Binding-site contacts:
Ligand atom C8 contacts residue VAL1113 of chain 1.A at 3.5 Å (hydrophobic).
Ligand atom C8 contacts residue ILE1112 of chain 1.A at 3.3 Å (hydrophobic).
Ligand atom C8 contacts residue ASN1114 of chain 1.A at 3.7 Å.
Ligand atom C2 contacts residue ASN1114 of chain 1.A at 2.5 Å.
Ligand atom O5 contacts residue ASN1114 of chain 1.A at 2.4 Å (h-bond).
Ligand atom O7 contacts residue ASN1114 of chain 1.A at 2.9 Å (h-bond).
Ligand atom C7 contacts residue VAL1113 of chain 1.A at 4.5 Å (hydrophobic).
Ligand atom C4 contacts residue ASN1114 of chain 1.A at 4.2 Å.
Ligand atom C3 contacts residue ASN1114 of chain 1.A at 3.8 Å.
Ligand atom C7 contacts residue ASN1114 of chain 1.A at 3.1 Å.
Ligand atom N2 contacts residue ASN1114 of chain 1.A at 2.9 Å (h-bond).
Ligand atom C1 contacts residue ASN1114 of chain 1.A at 1.4 Å.
Ligand atom C5 contacts residue ASN1114 of chain 1.A at 3.6 Å.

Sequence of chain 1.A:
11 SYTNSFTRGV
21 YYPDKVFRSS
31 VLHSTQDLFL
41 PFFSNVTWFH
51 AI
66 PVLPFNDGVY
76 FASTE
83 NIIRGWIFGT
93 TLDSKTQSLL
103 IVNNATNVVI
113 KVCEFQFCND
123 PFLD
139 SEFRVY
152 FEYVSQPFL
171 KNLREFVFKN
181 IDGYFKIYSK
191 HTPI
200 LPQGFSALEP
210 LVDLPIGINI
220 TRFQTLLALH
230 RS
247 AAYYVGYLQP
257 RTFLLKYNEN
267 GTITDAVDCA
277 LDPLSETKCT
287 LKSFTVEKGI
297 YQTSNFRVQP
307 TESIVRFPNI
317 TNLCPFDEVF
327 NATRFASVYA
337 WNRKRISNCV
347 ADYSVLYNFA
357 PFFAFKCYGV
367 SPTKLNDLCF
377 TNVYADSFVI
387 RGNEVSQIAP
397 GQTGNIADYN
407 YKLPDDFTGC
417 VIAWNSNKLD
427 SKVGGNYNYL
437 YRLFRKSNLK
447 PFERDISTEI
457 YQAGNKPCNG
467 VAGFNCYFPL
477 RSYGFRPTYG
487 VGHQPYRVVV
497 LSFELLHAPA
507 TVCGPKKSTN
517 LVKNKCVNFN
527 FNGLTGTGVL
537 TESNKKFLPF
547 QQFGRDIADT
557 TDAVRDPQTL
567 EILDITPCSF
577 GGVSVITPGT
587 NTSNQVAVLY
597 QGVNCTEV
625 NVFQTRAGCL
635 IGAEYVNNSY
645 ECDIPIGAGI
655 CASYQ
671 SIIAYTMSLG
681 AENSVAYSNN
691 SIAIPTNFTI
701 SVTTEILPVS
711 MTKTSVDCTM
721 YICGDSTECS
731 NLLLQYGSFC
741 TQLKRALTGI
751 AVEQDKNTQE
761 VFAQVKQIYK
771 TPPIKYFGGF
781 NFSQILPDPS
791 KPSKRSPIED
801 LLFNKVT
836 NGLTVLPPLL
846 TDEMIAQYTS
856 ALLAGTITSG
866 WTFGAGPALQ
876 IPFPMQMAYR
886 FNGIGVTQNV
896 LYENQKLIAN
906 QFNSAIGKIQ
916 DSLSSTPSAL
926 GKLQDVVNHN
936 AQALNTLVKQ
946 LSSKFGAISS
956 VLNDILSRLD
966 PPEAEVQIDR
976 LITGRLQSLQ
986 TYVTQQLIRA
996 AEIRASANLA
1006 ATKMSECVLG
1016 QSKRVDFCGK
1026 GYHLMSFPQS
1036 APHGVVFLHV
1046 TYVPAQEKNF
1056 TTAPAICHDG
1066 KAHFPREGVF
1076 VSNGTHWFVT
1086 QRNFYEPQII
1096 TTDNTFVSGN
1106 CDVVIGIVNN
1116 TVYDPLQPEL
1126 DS

The protein below binds the small molecule below.
Small molecule (SMILES): CC(=O)N[C@H]1[C@H](O[C@H]2[C@H](O)[C@@H](NC(C)=O)CO[C@@H]2CO)O[C@H](CO)[C@@H](O)[C@@H]1O